Sequence of chain 1.I:
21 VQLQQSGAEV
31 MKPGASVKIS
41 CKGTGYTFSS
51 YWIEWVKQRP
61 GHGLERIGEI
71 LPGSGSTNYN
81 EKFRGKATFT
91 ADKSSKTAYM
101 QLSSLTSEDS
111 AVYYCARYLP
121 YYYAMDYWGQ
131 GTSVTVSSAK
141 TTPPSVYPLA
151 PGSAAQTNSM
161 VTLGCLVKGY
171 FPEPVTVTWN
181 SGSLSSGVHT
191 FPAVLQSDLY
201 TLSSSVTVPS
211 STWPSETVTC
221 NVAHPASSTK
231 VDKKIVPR

A protein and the small-molecule ligand that binds it are described below.
Small molecule (SMILES): CC(=O)N[C@H]1[C@H](O[C@H]2[C@H](O)[C@@H](NC(C)=O)CO[C@@H]2CO)O[C@H](CO)[C@@H](O[C@@H]2O[C@H](CO)[C@@H](O)[C@H](O)[C@@H]2O)[C@@H]1O

Sequence of chain 1.H:
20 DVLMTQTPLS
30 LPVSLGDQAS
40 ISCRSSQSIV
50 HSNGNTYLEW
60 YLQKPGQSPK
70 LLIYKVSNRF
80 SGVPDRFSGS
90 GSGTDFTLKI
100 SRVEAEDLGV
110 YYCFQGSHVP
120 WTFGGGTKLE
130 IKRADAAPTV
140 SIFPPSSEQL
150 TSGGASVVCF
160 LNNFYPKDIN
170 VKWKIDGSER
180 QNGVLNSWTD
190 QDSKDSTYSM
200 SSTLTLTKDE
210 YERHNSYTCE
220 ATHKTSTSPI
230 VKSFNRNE

Binding-site contacts:
Ligand atom C3 contacts residue ASN143 of chain 1.E at 3.8 Å.
Ligand atom C7 contacts residue ASN143 of chain 1.E at 3.1 Å.
Ligand atom C3 contacts residue ASP202 of chain 1.E at 4.1 Å.
Ligand atom O7 contacts residue ASN52 of chain 1.H at 3.6 Å.
Ligand atom N2 contacts residue TYR122 of chain 1.I at 3.3 Å (h-bond).
Ligand atom C3 contacts residue TYR122 of chain 1.I at 3.9 Å (hydrophobic).
Ligand atom O6 contacts residue ASN54 of chain 1.H at 3.4 Å (h-bond).
Ligand atom C5 contacts residue ASP202 of chain 1.E at 3.9 Å.
Ligand atom N2 contacts residue ILE204 of chain 1.E at 4.1 Å.
Ligand atom C2 contacts residue TYR122 of chain 1.I at 4.0 Å (hydrophobic).
Ligand atom N2 contacts residue ARG186 of chain 1.E at 3.9 Å.
Ligand atom C8 contacts residue ASN143 of chain 1.E at 4.3 Å.
Ligand atom C4 contacts residue ASN143 of chain 1.E at 4.2 Å.
Ligand atom O6 contacts residue ARG186 of chain 1.E at 4.3 Å.
Ligand atom C8 contacts residue TYR56 of chain 1.H at 4.3 Å (hydrophobic).
Ligand atom O3 contacts residue ARG186 of chain 1.E at 3.4 Å (salt-bridge).
Ligand atom C8 contacts residue TYR122 of chain 1.I at 4.3 Å (hydrophobic).
Ligand atom C6 contacts residue ARG186 of chain 1.E at 4.2 Å.
Ligand atom C7 contacts residue TYR122 of chain 1.I at 4.3 Å (hydrophobic).
Ligand atom C4 contacts residue ASP202 of chain 1.E at 4.3 Å.
Ligand atom C2 contacts residue ARG186 of chain 1.E at 4.1 Å.
Ligand atom C6 contacts residue ASN54 of chain 1.H at 3.2 Å.
Ligand atom C8 contacts residue TYR121 of chain 1.I at 3.9 Å (hydrophobic).
Ligand atom O7 contacts residue ASP202 of chain 1.E at 4.3 Å.
Ligand atom C2 contacts residue ASN143 of chain 1.E at 2.5 Å.
Ligand atom C8 contacts residue ILE204 of chain 1.E at 3.8 Å (hydrophobic).
Ligand atom N2 contacts residue ASN143 of chain 1.E at 2.9 Å (h-bond).
Ligand atom O4 contacts residue ASP202 of chain 1.E at 4.2 Å.
Ligand atom C7 contacts residue ILE204 of chain 1.E at 4.0 Å (hydrophobic).
Ligand atom O7 contacts residue ASN143 of chain 1.E at 2.9 Å (h-bond).
Ligand atom C5 contacts residue ASN143 of chain 1.E at 3.6 Å.
Ligand atom C7 contacts residue ARG186 of chain 1.E at 3.6 Å.
Ligand atom C1 contacts residue ASP202 of chain 1.E at 4.2 Å.
Ligand atom O3 contacts residue ASN52 of chain 1.H at 4.2 Å.
Ligand atom C7 contacts residue ASN52 of chain 1.H at 3.9 Å.
Ligand atom C1 contacts residue ASN143 of chain 1.E at 1.4 Å.
Ligand atom C8 contacts residue ARG186 of chain 1.E at 4.3 Å.
Ligand atom O7 contacts residue ARG186 of chain 1.E at 3.5 Å (salt-bridge).
Ligand atom O5 contacts residue ASN143 of chain 1.E at 2.3 Å (h-bond).
Ligand atom C1 contacts residue TYR122 of chain 1.I at 4.3 Å (hydrophobic).

Sequence of chain 1.E:
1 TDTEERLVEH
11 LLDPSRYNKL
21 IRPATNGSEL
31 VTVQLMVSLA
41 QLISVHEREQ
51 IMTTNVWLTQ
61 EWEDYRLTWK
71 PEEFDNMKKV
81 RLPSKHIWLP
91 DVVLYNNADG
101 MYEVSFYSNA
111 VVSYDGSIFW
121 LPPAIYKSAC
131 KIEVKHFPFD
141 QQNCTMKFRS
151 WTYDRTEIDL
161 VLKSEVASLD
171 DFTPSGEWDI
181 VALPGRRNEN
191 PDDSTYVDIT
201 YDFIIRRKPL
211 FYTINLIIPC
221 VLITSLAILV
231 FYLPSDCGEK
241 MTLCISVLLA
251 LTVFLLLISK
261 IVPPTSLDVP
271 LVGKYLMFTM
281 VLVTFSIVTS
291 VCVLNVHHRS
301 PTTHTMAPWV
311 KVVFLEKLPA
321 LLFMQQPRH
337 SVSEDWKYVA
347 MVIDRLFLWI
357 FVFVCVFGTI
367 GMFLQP